Binding-site contacts:
Ligand atom O4' contacts residue ARG425 of chain 1.V at 3.5 Å (salt-bridge).
Ligand atom P contacts residue GLN688 of chain 1.U at 3.4 Å.
Ligand atom OP1 contacts residue ASP460 of chain 1.V at 3.8 Å.
Ligand atom N2 contacts residue ALA426 of chain 1.V at 3.4 Å (h-bond).
Ligand atom C5' contacts residue ARG687 of chain 1.U at 3.7 Å.
Ligand atom O5' contacts residue GLN688 of chain 1.U at 3.8 Å.
Ligand atom O5' contacts residue LYS1073 of chain 1.U at 2.8 Å (salt-bridge).
Ligand atom O3' contacts residue MET932 of chain 1.V at 3.3 Å.
Ligand atom OP1 contacts residue ASN684 of chain 1.U at 3.6 Å.
Ligand atom O2 contacts residue ALA426 of chain 1.V at 3.8 Å.
Ligand atom C4' contacts residue MG1 of chain 1.JA at 3.1 Å.
Ligand atom P contacts residue LYS1073 of chain 1.U at 3.8 Å.
Ligand atom C4' contacts residue ASN458 of chain 1.V at 3.6 Å.
Ligand atom C6 contacts residue MET932 of chain 1.V at 3.3 Å (hydrophobic).
Ligand atom C1' contacts residue ARG425 of chain 1.V at 3.4 Å.
Ligand atom OP1 contacts residue LYS1065 of chain 1.U at 2.6 Å (salt-bridge).
Ligand atom O1B contacts residue ARG529 of chain 1.U at 2.8 Å (salt-bridge).
Ligand atom O3' contacts residue LYS1065 of chain 1.U at 3.7 Å.
Ligand atom O3' contacts residue MG1 of chain 1.JA at 3.0 Å.
Ligand atom C3' contacts residue MG1 of chain 1.JA at 3.4 Å.
Ligand atom OP1 contacts residue GLN688 of chain 1.U at 2.6 Å (h-bond).
Ligand atom C2' contacts residue MET932 of chain 1.V at 3.5 Å (hydrophobic).
Ligand atom O2' contacts residue ARG425 of chain 1.V at 2.9 Å (salt-bridge).
Ligand atom C3' contacts residue ASN458 of chain 1.V at 3.3 Å.
Ligand atom O2 contacts residue PRO427 of chain 1.V at 2.8 Å.
Ligand atom O2A contacts residue ASN568 of chain 1.U at 3.6 Å (h-bond).
Ligand atom C5' contacts residue LYS1073 of chain 1.U at 3.5 Å.
Ligand atom O2' contacts residue PRO427 of chain 1.V at 3.4 Å.
Ligand atom OP1 contacts residue LYS1073 of chain 1.U at 3.7 Å.
Ligand atom O1G contacts residue GLN513 of chain 1.U at 3.7 Å.
Ligand atom C3' contacts residue MET932 of chain 1.V at 3.1 Å (hydrophobic).
Ligand atom C2' contacts residue MG1 of chain 1.JA at 3.6 Å.
Ligand atom O3' contacts residue GLN688 of chain 1.U at 3.3 Å (h-bond).
Ligand atom O2' contacts residue ARG425 of chain 1.V at 3.8 Å.
Ligand atom O1A contacts residue PRO564 of chain 1.U at 3.5 Å.
Ligand atom P contacts residue LYS1065 of chain 1.U at 3.7 Å.
Ligand atom O3' contacts residue ASN458 of chain 1.V at 2.1 Å (h-bond).
Ligand atom O2' contacts residue MG1 of chain 1.JA at 2.8 Å.
Ligand atom O2' contacts residue ASP464 of chain 1.V at 3.1 Å (salt-bridge).
Ligand atom C5 contacts residue MET932 of chain 1.V at 3.5 Å (hydrophobic).

This small molecule binds to this protein.
Small molecule (SMILES): Nc1nc2c(ncn2[C@@H]2O[C@H](CO[P](=O)(O)O[P](=O)(O)OP(=O)(O)O)[C@@H](O[P](=O)(O)OC[C@H]3O[C@@H](n4cnc5c(N)ncnc54)[C@H](O)[C@@H]3O[P](=O)(O)OC[C@H]3O[C@@H](n4cnc5c(=O)nc(N)[nH]c54)[C@H](O)[C@@H]3O[P](=O)(O)OC[C@H]3O[C@@H](n4ccc(=O)[nH]c4=O)[C@H](O)[C@@H]3O)[C@H]2O)c(=O)[nH]1

Sequence of chain 1.U:
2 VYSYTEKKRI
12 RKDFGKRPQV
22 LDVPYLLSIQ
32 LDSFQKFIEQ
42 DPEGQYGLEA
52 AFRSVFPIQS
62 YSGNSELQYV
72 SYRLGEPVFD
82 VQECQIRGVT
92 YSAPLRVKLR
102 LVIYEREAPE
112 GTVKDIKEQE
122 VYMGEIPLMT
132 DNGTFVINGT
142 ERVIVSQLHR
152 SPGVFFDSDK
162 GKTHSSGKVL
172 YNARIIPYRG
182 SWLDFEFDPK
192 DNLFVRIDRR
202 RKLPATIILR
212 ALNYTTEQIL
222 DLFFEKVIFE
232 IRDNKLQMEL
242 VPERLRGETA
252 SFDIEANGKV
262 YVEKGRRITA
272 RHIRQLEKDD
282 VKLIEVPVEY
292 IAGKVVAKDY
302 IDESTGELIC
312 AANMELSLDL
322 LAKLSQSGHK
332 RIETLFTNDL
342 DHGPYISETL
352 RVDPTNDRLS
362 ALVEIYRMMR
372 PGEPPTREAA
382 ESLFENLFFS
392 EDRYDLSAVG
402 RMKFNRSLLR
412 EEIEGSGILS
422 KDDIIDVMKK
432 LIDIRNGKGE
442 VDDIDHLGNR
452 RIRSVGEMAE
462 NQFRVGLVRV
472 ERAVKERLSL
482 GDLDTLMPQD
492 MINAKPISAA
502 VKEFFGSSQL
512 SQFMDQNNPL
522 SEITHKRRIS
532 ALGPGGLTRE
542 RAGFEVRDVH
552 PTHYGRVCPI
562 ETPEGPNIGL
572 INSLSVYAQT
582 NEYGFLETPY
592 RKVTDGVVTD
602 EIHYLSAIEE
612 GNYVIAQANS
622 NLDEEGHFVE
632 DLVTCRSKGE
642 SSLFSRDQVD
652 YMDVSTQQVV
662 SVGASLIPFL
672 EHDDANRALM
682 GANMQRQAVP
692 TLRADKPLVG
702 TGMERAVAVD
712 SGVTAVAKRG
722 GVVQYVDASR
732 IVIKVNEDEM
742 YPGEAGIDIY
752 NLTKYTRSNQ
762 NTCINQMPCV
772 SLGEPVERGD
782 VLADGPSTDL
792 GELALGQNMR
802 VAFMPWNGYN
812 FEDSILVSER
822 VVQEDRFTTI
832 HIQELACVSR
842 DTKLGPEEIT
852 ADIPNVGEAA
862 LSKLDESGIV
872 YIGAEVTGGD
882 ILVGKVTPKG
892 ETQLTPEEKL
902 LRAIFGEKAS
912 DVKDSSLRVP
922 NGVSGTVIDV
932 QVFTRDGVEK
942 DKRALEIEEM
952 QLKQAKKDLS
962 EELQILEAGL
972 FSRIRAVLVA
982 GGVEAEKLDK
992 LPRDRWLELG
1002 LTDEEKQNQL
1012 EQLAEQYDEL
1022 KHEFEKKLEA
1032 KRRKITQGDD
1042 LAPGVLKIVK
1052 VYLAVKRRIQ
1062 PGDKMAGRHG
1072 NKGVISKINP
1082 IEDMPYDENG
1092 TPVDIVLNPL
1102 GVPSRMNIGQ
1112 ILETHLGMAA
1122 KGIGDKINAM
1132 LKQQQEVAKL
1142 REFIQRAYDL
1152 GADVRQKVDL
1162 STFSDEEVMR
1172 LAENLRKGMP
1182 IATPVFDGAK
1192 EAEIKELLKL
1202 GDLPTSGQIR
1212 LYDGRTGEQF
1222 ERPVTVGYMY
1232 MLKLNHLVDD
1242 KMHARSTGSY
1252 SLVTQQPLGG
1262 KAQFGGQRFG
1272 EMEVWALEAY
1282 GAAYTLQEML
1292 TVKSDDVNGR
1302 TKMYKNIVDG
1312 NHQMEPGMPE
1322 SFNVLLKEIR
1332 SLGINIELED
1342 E

Sequence of chain 1.V:
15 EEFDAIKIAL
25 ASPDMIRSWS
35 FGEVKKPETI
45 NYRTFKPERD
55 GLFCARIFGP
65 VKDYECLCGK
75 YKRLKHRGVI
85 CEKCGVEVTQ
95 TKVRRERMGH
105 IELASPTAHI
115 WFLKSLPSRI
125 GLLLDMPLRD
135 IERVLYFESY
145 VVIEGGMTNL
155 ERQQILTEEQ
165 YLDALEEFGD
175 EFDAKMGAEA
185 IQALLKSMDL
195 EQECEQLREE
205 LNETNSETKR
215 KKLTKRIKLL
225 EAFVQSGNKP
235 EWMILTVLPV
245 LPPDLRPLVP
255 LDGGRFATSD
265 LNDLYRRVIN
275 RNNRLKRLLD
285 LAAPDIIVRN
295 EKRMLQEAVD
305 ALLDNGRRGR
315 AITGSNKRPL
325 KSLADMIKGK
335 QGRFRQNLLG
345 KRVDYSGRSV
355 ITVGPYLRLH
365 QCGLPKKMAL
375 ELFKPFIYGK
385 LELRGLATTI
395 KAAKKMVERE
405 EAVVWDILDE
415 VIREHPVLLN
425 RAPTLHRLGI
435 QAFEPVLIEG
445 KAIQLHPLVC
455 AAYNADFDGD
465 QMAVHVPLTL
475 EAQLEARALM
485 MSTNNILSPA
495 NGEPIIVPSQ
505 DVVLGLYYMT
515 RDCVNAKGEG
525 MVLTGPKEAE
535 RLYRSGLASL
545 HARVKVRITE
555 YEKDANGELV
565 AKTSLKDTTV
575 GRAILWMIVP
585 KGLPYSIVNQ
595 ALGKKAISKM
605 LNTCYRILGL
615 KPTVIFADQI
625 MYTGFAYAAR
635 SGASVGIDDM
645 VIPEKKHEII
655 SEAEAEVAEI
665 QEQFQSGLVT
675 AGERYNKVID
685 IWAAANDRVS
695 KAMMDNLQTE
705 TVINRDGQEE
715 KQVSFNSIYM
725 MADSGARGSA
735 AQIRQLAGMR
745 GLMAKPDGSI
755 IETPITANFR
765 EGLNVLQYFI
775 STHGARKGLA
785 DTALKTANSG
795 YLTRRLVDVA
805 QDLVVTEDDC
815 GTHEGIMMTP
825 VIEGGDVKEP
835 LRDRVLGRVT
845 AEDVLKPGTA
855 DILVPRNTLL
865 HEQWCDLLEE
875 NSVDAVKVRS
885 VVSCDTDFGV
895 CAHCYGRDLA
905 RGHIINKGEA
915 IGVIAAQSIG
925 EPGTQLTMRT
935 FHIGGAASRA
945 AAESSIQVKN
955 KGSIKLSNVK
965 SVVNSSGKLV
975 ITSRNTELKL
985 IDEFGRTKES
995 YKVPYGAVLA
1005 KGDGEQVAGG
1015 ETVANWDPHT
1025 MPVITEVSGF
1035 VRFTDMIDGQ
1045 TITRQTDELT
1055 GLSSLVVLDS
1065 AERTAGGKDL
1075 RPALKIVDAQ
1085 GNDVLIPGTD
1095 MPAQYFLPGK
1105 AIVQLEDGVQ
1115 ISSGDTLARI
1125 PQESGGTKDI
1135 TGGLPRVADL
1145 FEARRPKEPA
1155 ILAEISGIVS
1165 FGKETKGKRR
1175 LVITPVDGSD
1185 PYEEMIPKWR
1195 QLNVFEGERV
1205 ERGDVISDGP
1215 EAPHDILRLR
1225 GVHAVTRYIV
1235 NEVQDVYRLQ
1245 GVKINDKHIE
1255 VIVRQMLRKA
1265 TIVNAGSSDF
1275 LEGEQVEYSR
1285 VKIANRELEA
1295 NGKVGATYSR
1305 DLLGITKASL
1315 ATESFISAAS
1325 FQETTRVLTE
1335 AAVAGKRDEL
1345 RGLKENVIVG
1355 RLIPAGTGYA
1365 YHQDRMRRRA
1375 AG